Sequence of chain 1.B:
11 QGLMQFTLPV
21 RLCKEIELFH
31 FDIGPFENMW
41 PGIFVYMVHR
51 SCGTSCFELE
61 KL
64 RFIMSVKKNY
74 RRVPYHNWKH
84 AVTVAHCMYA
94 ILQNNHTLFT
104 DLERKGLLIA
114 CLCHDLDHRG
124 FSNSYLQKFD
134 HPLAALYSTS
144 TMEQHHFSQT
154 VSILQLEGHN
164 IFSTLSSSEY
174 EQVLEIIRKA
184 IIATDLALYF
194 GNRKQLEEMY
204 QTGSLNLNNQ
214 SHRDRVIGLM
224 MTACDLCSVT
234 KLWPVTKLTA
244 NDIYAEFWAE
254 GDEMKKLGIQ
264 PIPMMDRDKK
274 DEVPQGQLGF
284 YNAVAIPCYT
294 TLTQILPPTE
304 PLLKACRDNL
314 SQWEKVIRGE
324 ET

Binding-site contacts:
Ligand atom N8 contacts residue PHE283 of chain 1.B at 3.7 Å.
Ligand atom C6 contacts residue ILE246 of chain 1.B at 3.5 Å (hydrophobic).
Ligand atom C11 contacts residue MET267 of chain 1.B at 3.8 Å (hydrophobic).
Ligand atom C7 contacts residue GLN280 of chain 1.B at 3.4 Å.
Ligand atom N16 contacts residue MET267 of chain 1.B at 3.7 Å.
Ligand atom C13 contacts residue GLY279 of chain 1.B at 3.5 Å.
Ligand atom N14 contacts residue MET267 of chain 1.B at 3.6 Å.
Ligand atom C22 contacts residue TYR247 of chain 1.B at 3.7 Å (hydrophobic).
Ligand atom F26 contacts residue LEU189 of chain 1.B at 3.3 Å.
Ligand atom C7 contacts residue ILE246 of chain 1.B at 3.6 Å (hydrophobic).
Ligand atom C7 contacts residue VAL232 of chain 1.B at 3.7 Å (hydrophobic).
Ligand atom C12 contacts residue TYR247 of chain 1.B at 3.7 Å (hydrophobic).
Ligand atom C9 contacts residue GLN280 of chain 1.B at 3.7 Å.
Ligand atom N14 contacts residue TYR247 of chain 1.B at 2.6 Å (h-bond).
Ligand atom N18 contacts residue MET267 of chain 1.B at 3.5 Å.
Ligand atom C21 contacts residue GLU275 of chain 1.B at 3.5 Å.
Ligand atom C2 contacts residue LEU229 of chain 1.B at 3.7 Å (hydrophobic).
Ligand atom C21 contacts residue LYS272 of chain 1.B at 3.8 Å.
Ligand atom N14 contacts residue GLY279 of chain 1.B at 3.7 Å.
Ligand atom C20 contacts residue PRO266 of chain 1.B at 3.7 Å (hydrophobic).
Ligand atom N18 contacts residue GLY279 of chain 1.B at 3.7 Å.
Ligand atom N10 contacts residue GLN280 of chain 1.B at 2.9 Å (h-bond).
Ligand atom C13 contacts residue TYR247 of chain 1.B at 3.4 Å (hydrophobic).
Ligand atom C2 contacts residue PHE283 of chain 1.B at 3.6 Å (hydrophobic).
Ligand atom C13 contacts residue MET267 of chain 1.B at 3.6 Å (hydrophobic).
Ligand atom C19 contacts residue MET267 of chain 1.B at 3.7 Å (hydrophobic).
Ligand atom C15 contacts residue MET267 of chain 1.B at 3.7 Å (hydrophobic).
Ligand atom N1 contacts residue ILE246 of chain 1.B at 3.5 Å.
Ligand atom N5 contacts residue PHE283 of chain 1.B at 3.6 Å.
Ligand atom N17 contacts residue GLY279 of chain 1.B at 3.5 Å (h-bond).
Ligand atom C4 contacts residue PHE283 of chain 1.B at 3.4 Å (hydrophobic).
Ligand atom C15 contacts residue GLY279 of chain 1.B at 3.5 Å.
Ligand atom C3 contacts residue PHE283 of chain 1.B at 3.3 Å (hydrophobic).
Ligand atom C11 contacts residue TYR247 of chain 1.B at 3.5 Å (hydrophobic).
Ligand atom F27 contacts residue PHE250 of chain 1.B at 3.5 Å.
Ligand atom F25 contacts residue LEU229 of chain 1.B at 3.5 Å.
Ligand atom F26 contacts residue PHE283 of chain 1.B at 3.3 Å.
Ligand atom C6 contacts residue PHE283 of chain 1.B at 3.6 Å (hydrophobic).
Ligand atom C12 contacts residue PHE283 of chain 1.B at 3.6 Å (hydrophobic).
Ligand atom N8 contacts residue PHE250 of chain 1.B at 3.7 Å.

This protein binds this small molecule.
Small molecule (SMILES): Cc1ncc(C(F)(F)F)c2nc(CCc3nc(N4CCCC4)nn3C)nn12